Binding-site contacts:
Ligand atom N contacts residue GLY63 of chain 1.G at 3.2 Å (h-bond).
Ligand atom N contacts residue LEU120 of chain 1.G at 2.8 Å (h-bond).
Ligand atom CB contacts residue SER92 of chain 1.G at 2.9 Å.
Ligand atom C contacts residue HIS117 of chain 1.G at 2.6 Å.
Ligand atom CA contacts residue LEU120 of chain 1.G at 3.8 Å (hydrophobic).
Ligand atom CA contacts residue LEU120 of chain 1.G at 3.6 Å (hydrophobic).
Ligand atom C1 contacts residue SER92 of chain 1.G at 2.3 Å.
Ligand atom CD2 contacts residue SER64 of chain 1.G at 3.6 Å.
Ligand atom O contacts residue MET93 of chain 1.G at 3.8 Å.
Ligand atom C contacts residue SER92 of chain 1.G at 1.3 Å.
Ligand atom CA contacts residue SER92 of chain 1.G at 2.4 Å.
Ligand atom CE2 contacts residue SER92 of chain 1.G at 2.7 Å.
Ligand atom C1 contacts residue HIS117 of chain 1.G at 1.5 Å.
Ligand atom CD2 contacts residue SER92 of chain 1.G at 2.6 Å.
Ligand atom CD2 contacts residue GLY63 of chain 1.G at 3.5 Å.
Ligand atom CB contacts residue ILE65 of chain 1.G at 3.6 Å (hydrophobic).
Ligand atom O contacts residue PRO119 of chain 1.G at 3.2 Å.
Ligand atom CA contacts residue HIS117 of chain 1.G at 3.4 Å.
Ligand atom CG contacts residue SER92 of chain 1.G at 2.9 Å.
Ligand atom CA contacts residue GLY63 of chain 1.G at 3.4 Å.
Ligand atom CD1 contacts residue PRO119 of chain 1.G at 3.6 Å (hydrophobic).
Ligand atom O contacts residue GLY63 of chain 1.G at 3.2 Å (h-bond).
Ligand atom O contacts residue SER92 of chain 1.G at 2.3 Å (h-bond).
Ligand atom CD1 contacts residue SER92 of chain 1.G at 3.7 Å.
Ligand atom O contacts residue LEU120 of chain 1.G at 2.4 Å (h-bond).
Ligand atom O contacts residue GLY62 of chain 1.G at 3.8 Å.
Ligand atom C contacts residue LEU120 of chain 1.G at 3.5 Å (hydrophobic).
Ligand atom C contacts residue GLY63 of chain 1.G at 3.7 Å.
Ligand atom CE2 contacts residue MET144 of chain 1.G at 3.7 Å (hydrophobic).
Ligand atom C contacts residue LEU120 of chain 1.G at 3.7 Å (hydrophobic).
Ligand atom CD1 contacts residue HIS117 of chain 1.G at 3.3 Å.
Ligand atom CE1 contacts residue PRO119 of chain 1.G at 3.9 Å (hydrophobic).
Ligand atom CZ contacts residue ASN148 of chain 1.G at 3.8 Å.
Ligand atom N contacts residue SER92 of chain 1.G at 3.7 Å.
Ligand atom CD2 contacts residue MET144 of chain 1.G at 3.7 Å (hydrophobic).
Ligand atom O contacts residue SER64 of chain 1.G at 3.1 Å.
Ligand atom O contacts residue ILE65 of chain 1.G at 3.5 Å (h-bond).
Ligand atom CZ contacts residue HIS117 of chain 1.G at 3.6 Å.
Ligand atom CE1 contacts residue HIS117 of chain 1.G at 2.9 Å.
Ligand atom O contacts residue HIS117 of chain 1.G at 3.8 Å.

This small molecule binds to this protein.
Small molecule (SMILES): CC(C)C[C@H](NC(=O)CN)C(=O)N[C@@H](Cc1ccccc1)[C@H](C)O

Sequence of chain 1.G:
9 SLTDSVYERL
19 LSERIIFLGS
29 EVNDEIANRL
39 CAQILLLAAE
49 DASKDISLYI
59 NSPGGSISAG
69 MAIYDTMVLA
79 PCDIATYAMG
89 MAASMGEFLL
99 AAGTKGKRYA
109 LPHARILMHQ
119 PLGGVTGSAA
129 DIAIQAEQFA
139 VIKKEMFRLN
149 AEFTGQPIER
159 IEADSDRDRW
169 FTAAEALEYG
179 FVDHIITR